Sequence of chain 4.A:
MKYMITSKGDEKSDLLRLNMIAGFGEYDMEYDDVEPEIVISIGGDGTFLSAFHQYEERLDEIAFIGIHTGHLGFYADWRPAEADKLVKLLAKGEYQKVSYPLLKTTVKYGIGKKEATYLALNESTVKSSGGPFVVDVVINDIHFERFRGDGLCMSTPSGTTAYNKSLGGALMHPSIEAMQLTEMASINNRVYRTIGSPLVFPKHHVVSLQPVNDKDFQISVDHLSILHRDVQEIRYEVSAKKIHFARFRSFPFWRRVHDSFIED

A small-molecule ligand and the protein it binds are described below.
Small molecule (SMILES): Nc1ncnc2c1ncn2[C@@H]1O[C@H](CSSC[C@H]2O[C@@H](n3cnc4c(N)ncnc43)[C@H](O)[C@@H]2O)[C@@H](O)[C@H]1O

Binding-site contacts:
Ligand atom N11 contacts residue THR161 of chain 1.A at 2.6 Å (h-bond).
Ligand atom N62 contacts residue ALA185 of chain 4.A at 3.1 Å (h-bond).
Ligand atom N71 contacts residue ASN122 of chain 1.A at 3.0 Å (h-bond).
Ligand atom C51 contacts residue ALA162 of chain 1.A at 3.7 Å (hydrophobic).
Ligand atom O2R contacts residue ASP45 of chain 1.A at 3.3 Å (salt-bridge).
Ligand atom C81 contacts residue ASN122 of chain 1.A at 3.6 Å.
Ligand atom N12 contacts residue ILE187 of chain 4.A at 3.3 Å.
Ligand atom C2' contacts residue GLU123 of chain 1.A at 3.2 Å.
Ligand atom C22 contacts residue ALA162 of chain 1.A at 3.8 Å (hydrophobic).
Ligand atom O2' contacts residue ASN122 of chain 1.A at 3.7 Å.
Ligand atom N62 contacts residue TYR163 of chain 1.A at 3.7 Å.
Ligand atom C21 contacts residue THR161 of chain 1.A at 3.2 Å.
Ligand atom O2' contacts residue ALA162 of chain 1.A at 3.1 Å.
Ligand atom N11 contacts residue PHE74 of chain 1.A at 3.5 Å.
Ligand atom C22 contacts residue ILE187 of chain 4.A at 3.6 Å (hydrophobic).
Ligand atom C21 contacts residue PHE74 of chain 1.A at 3.4 Å (hydrophobic).
Ligand atom N61 contacts residue ASN122 of chain 1.A at 3.1 Å (h-bond).
Ligand atom O2' contacts residue GLU123 of chain 1.A at 2.6 Å (salt-bridge).
Ligand atom N11 contacts residue ALA162 of chain 1.A at 3.7 Å.
Ligand atom C62 contacts residue TYR163 of chain 1.A at 3.7 Å (hydrophobic).
Ligand atom O2' contacts residue TYR163 of chain 1.A at 3.4 Å (h-bond).
Ligand atom C81 contacts residue ASP45 of chain 1.A at 3.5 Å.
Ligand atom C61 contacts residue ALA162 of chain 1.A at 3.6 Å (hydrophobic).
Ligand atom C51 contacts residue ASN122 of chain 1.A at 3.8 Å.
Ligand atom C52 contacts residue TYR163 of chain 1.A at 3.8 Å (hydrophobic).
Ligand atom C22 contacts residue TYR163 of chain 1.A at 3.5 Å (hydrophobic).
Ligand atom N61 contacts residue SER158 of chain 1.A at 3.2 Å (h-bond).
Ligand atom O3' contacts residue GLU123 of chain 1.A at 2.6 Å (salt-bridge).
Ligand atom N62 contacts residue ASP150 of chain 4.A at 3.0 Å (salt-bridge).
Ligand atom O3' contacts residue ASP222 of chain 1.A at 3.8 Å.
Ligand atom C61 contacts residue THR161 of chain 1.A at 3.5 Å.
Ligand atom C22 contacts residue SER166 of chain 1.A at 3.0 Å.
Ligand atom O2R contacts residue LEU72 of chain 1.A at 3.6 Å.
Ligand atom C3' contacts residue GLU123 of chain 1.A at 3.1 Å.
Ligand atom N12 contacts residue SER166 of chain 1.A at 2.8 Å (h-bond).
Ligand atom N61 contacts residue TYR75 of chain 1.A at 3.5 Å (h-bond).
Ligand atom O3' contacts residue ASN122 of chain 1.A at 3.0 Å (h-bond).
Ligand atom N32 contacts residue TYR163 of chain 1.A at 3.3 Å (h-bond).
Ligand atom N32 contacts residue ALA162 of chain 1.A at 3.7 Å.
Ligand atom N61 contacts residue THR161 of chain 1.A at 3.5 Å (h-bond).

Sequence of chain 1.A:
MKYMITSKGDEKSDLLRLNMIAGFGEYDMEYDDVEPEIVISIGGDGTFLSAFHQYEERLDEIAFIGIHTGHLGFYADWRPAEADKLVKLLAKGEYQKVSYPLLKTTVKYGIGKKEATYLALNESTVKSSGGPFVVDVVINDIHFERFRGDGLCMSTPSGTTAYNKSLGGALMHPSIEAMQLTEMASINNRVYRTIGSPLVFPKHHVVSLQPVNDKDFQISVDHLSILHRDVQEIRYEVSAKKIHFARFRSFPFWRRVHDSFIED